The small molecule below binds the protein below.
Small molecule (SMILES): CC(=O)N[C@H]1[C@H](O[C@H]2[C@H](O)[C@@H](NC(C)=O)CO[C@@H]2CO)O[C@H](CO)[C@@H](O)[C@@H]1O

Binding-site contacts:
Ligand atom C1 contacts residue ASP66 of chain 1.A at 4.4 Å.
Ligand atom C8 contacts residue ASN63 of chain 1.A at 4.2 Å.
Ligand atom O7 contacts residue ARG92 of chain 1.A at 3.7 Å.
Ligand atom N2 contacts residue ASN63 of chain 1.A at 2.9 Å (h-bond).
Ligand atom C4 contacts residue ASN63 of chain 1.A at 4.2 Å.
Ligand atom O5 contacts residue ASN63 of chain 1.A at 2.4 Å (h-bond).
Ligand atom O5 contacts residue ASP66 of chain 1.A at 4.0 Å.
Ligand atom C1 contacts residue ASN63 of chain 1.A at 1.4 Å.
Ligand atom C5 contacts residue SER65 of chain 1.A at 3.8 Å.
Ligand atom C8 contacts residue ARG92 of chain 1.A at 4.1 Å.
Ligand atom C3 contacts residue ASN63 of chain 1.A at 3.8 Å.
Ligand atom O7 contacts residue ASN63 of chain 1.A at 3.1 Å (h-bond).
Ligand atom C7 contacts residue ASN63 of chain 1.A at 3.2 Å.
Ligand atom C2 contacts residue ASN63 of chain 1.A at 2.5 Å.
Ligand atom C8 contacts residue HIS122 of chain 1.B at 4.0 Å.
Ligand atom C1 contacts residue SER65 of chain 1.A at 3.7 Å.
Ligand atom C5 contacts residue ASN63 of chain 1.A at 3.6 Å.
Ligand atom O5 contacts residue SER65 of chain 1.A at 3.9 Å.

Sequence of chain 1.A:
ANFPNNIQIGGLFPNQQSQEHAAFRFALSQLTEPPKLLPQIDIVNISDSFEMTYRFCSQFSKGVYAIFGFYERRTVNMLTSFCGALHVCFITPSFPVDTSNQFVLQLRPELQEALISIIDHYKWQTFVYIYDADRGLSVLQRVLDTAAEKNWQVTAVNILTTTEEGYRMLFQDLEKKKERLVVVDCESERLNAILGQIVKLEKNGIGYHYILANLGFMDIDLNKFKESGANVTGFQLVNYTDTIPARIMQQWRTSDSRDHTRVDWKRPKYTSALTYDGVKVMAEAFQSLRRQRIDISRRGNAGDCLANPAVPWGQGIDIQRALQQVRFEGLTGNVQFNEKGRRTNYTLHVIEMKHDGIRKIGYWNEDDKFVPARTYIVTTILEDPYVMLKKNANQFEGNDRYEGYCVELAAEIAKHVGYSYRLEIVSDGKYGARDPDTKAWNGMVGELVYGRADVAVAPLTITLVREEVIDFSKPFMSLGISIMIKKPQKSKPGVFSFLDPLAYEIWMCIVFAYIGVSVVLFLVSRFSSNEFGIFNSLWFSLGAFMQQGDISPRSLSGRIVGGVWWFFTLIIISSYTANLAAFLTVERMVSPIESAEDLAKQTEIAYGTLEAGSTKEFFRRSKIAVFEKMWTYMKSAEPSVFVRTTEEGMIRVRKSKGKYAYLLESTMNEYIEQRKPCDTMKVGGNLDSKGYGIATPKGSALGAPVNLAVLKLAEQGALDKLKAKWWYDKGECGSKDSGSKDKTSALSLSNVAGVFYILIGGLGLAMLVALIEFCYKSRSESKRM

Sequence of chain 1.B:
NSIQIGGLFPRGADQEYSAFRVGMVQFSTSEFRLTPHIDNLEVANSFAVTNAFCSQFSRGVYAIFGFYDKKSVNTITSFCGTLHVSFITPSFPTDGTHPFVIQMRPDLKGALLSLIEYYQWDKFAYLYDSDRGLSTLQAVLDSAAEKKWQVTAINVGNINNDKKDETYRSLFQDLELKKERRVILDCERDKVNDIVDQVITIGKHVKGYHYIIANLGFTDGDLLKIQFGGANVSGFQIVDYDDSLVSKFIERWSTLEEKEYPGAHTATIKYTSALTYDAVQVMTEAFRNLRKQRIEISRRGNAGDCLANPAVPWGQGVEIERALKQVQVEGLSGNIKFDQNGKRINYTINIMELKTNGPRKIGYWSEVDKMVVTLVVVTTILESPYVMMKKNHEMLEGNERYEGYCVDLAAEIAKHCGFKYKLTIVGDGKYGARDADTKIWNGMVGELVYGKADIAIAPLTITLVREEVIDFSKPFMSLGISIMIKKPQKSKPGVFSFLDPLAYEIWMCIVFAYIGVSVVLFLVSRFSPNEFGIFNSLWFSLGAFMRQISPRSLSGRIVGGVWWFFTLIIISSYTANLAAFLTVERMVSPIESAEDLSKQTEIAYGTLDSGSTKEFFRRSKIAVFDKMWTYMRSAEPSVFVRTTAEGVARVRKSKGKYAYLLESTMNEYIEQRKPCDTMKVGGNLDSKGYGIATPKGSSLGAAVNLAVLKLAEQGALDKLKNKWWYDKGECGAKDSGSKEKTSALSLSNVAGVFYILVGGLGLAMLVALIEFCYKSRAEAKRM